Sequence of chain 1.A:
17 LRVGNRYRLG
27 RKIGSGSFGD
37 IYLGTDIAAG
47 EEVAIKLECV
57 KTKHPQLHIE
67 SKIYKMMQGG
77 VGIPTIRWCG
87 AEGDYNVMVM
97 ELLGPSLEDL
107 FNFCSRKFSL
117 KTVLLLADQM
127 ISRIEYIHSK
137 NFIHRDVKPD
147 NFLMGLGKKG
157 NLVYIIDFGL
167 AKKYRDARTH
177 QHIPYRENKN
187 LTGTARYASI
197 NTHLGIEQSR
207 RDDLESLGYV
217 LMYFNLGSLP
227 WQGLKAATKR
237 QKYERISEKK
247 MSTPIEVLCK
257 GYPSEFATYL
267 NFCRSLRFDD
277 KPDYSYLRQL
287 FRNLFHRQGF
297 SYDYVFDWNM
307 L

This small molecule binds to this protein.
Small molecule (SMILES): CN1Cc2nccc(-c3cn(C)nc3-c3ccc(F)cc3)c2C1=O

Binding-site contacts:
Ligand atom C5 contacts residue ILE37 of chain 1.A at 3.6 Å (hydrophobic).
Ligand atom C8 contacts residue ALA50 of chain 1.A at 3.8 Å (hydrophobic).
Ligand atom C15 contacts residue ALA50 of chain 1.A at 3.8 Å (hydrophobic).
Ligand atom O21 contacts residue ILE37 of chain 1.A at 3.6 Å.
Ligand atom F13 contacts residue LYS52 of chain 1.A at 3.7 Å.
Ligand atom C9 contacts residue LYS52 of chain 1.A at 3.8 Å.
Ligand atom C20 contacts residue ILE37 of chain 1.A at 3.9 Å (hydrophobic).
Ligand atom C24 contacts residue ILE29 of chain 1.A at 3.8 Å (hydrophobic).
Ligand atom C10 contacts residue LYS52 of chain 1.A at 3.6 Å.
Ligand atom C12 contacts residue MET96 of chain 1.A at 3.7 Å (hydrophobic).
Ligand atom C9 contacts residue MET96 of chain 1.A at 3.7 Å (hydrophobic).
Ligand atom C16 contacts residue LEU99 of chain 1.A at 3.4 Å (hydrophobic).
Ligand atom F13 contacts residue MET96 of chain 1.A at 3.5 Å.
Ligand atom C10 contacts residue MET96 of chain 1.A at 3.7 Å (hydrophobic).
Ligand atom C23 contacts residue LEU99 of chain 1.A at 3.4 Å (hydrophobic).
Ligand atom N6 contacts residue ILE162 of chain 1.A at 3.9 Å.
Ligand atom C1 contacts residue SER31 of chain 1.A at 3.7 Å.
Ligand atom N6 contacts residue ILE37 of chain 1.A at 3.5 Å.
Ligand atom C16 contacts residue GLU97 of chain 1.A at 3.6 Å.
Ligand atom C10 contacts residue MET94 of chain 1.A at 4.0 Å (hydrophobic).
Ligand atom C15 contacts residue LEU149 of chain 1.A at 3.9 Å (hydrophobic).
Ligand atom C16 contacts residue ALA50 of chain 1.A at 3.5 Å (hydrophobic).
Ligand atom C15 contacts residue MET96 of chain 1.A at 3.6 Å (hydrophobic).
Ligand atom C18 contacts residue LEU99 of chain 1.A at 3.7 Å (hydrophobic).
Ligand atom C1 contacts residue ILE162 of chain 1.A at 3.6 Å (hydrophobic).
Ligand atom C23 contacts residue LEU98 of chain 1.A at 3.8 Å (hydrophobic).
Ligand atom C9 contacts residue ALA50 of chain 1.A at 3.6 Å (hydrophobic).
Ligand atom C7 contacts residue ILE37 of chain 1.A at 3.6 Å (hydrophobic).
Ligand atom N2 contacts residue ILE162 of chain 1.A at 3.6 Å.
Ligand atom N17 contacts residue ALA50 of chain 1.A at 3.6 Å.
Ligand atom C8 contacts residue ILE37 of chain 1.A at 3.6 Å (hydrophobic).
Ligand atom N17 contacts residue LEU99 of chain 1.A at 2.9 Å (h-bond).
Ligand atom F13 contacts residue MET94 of chain 1.A at 3.4 Å.
Ligand atom C11 contacts residue MET96 of chain 1.A at 3.4 Å (hydrophobic).
Ligand atom C14 contacts residue LEU149 of chain 1.A at 3.8 Å (hydrophobic).
Ligand atom N17 contacts residue LEU98 of chain 1.A at 3.8 Å.
Ligand atom C18 contacts residue ALA50 of chain 1.A at 3.9 Å (hydrophobic).
Ligand atom C11 contacts residue LYS52 of chain 1.A at 3.8 Å.
Ligand atom N22 contacts residue ILE29 of chain 1.A at 3.9 Å.
Ligand atom C11 contacts residue MET94 of chain 1.A at 3.6 Å (hydrophobic).